Sequence of chain 21.A:
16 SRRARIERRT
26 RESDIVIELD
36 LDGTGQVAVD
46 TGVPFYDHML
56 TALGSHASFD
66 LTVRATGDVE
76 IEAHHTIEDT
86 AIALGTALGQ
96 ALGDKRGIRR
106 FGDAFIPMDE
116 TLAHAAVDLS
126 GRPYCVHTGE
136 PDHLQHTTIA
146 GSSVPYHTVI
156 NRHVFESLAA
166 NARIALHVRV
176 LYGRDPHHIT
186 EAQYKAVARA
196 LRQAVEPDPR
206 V

This protein binds this small molecule.
Small molecule (SMILES): N[C@@H](Cc1nnc[nH]1)C(=O)O

Sequence of chain 15.A:
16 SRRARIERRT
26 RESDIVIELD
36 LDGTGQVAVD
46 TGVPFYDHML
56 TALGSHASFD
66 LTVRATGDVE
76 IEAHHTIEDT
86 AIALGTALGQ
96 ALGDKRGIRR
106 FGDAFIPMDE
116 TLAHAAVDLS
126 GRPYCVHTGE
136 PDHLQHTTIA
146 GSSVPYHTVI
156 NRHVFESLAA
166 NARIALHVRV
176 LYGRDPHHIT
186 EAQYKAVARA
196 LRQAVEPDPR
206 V

Binding-site contacts:
Ligand atom C1 contacts residue GLU83 of chain 2.A at 4.1 Å.
Ligand atom O9 contacts residue ARG127 of chain 21.A at 3.0 Å (salt-bridge).
Ligand atom C1 contacts residue MET113 of chain 15.A at 3.5 Å (hydrophobic).
Ligand atom N2 contacts residue HIS80 of chain 2.A at 4.3 Å.
Ligand atom C3 contacts residue GLU83 of chain 2.A at 3.5 Å.
Ligand atom C3 contacts residue MN1 of chain 2.B at 3.4 Å.
Ligand atom N6 contacts residue HIS80 of chain 2.A at 4.0 Å.
Ligand atom C1 contacts residue HIS183 of chain 15.A at 3.7 Å.
Ligand atom N11 contacts residue HIS80 of chain 2.A at 3.0 Å (h-bond).
Ligand atom N11 contacts residue MET113 of chain 15.A at 3.5 Å.
Ligand atom C5 contacts residue ARG127 of chain 21.A at 3.5 Å.
Ligand atom C3 contacts residue MN1 of chain 15.C at 4.3 Å.
Ligand atom N10 contacts residue GLU186 of chain 15.A at 3.9 Å.
Ligand atom C3 contacts residue HIS80 of chain 2.A at 4.2 Å.
Ligand atom C3 contacts residue MET113 of chain 15.A at 3.5 Å (hydrophobic).
Ligand atom C4 contacts residue MN1 of chain 2.B at 3.9 Å.
Ligand atom N6 contacts residue GLU27 of chain 2.A at 4.3 Å.
Ligand atom N10 contacts residue MET113 of chain 15.A at 3.5 Å.
Ligand atom C1 contacts residue HIS79 of chain 2.A at 3.1 Å.
Ligand atom N2 contacts residue HIS79 of chain 2.A at 3.1 Å (h-bond).
Ligand atom N2 contacts residue HIS183 of chain 15.A at 3.5 Å (h-bond).
Ligand atom N2 contacts residue MN1 of chain 2.B at 2.3 Å.
Ligand atom N6 contacts residue ASP84 of chain 2.A at 4.1 Å.
Ligand atom C4 contacts residue GLU83 of chain 2.A at 3.4 Å.
Ligand atom C1 contacts residue HIS80 of chain 2.A at 3.7 Å.
Ligand atom N11 contacts residue GLU186 of chain 15.A at 3.1 Å (salt-bridge).
Ligand atom N11 contacts residue HIS182 of chain 15.A at 3.1 Å (h-bond).
Ligand atom N2 contacts residue GLU83 of chain 2.A at 3.1 Å (salt-bridge).
Ligand atom C7 contacts residue ARG127 of chain 21.A at 3.7 Å.
Ligand atom C1 contacts residue MN1 of chain 15.C at 3.3 Å.
Ligand atom O9 contacts residue MET113 of chain 15.A at 4.3 Å.
Ligand atom N11 contacts residue MN1 of chain 15.C at 2.2 Å.
Ligand atom N2 contacts residue MET113 of chain 15.A at 3.5 Å.
Ligand atom C4 contacts residue ARG127 of chain 21.A at 3.3 Å.
Ligand atom C4 contacts residue MET113 of chain 15.A at 4.3 Å (hydrophobic).
Ligand atom C1 contacts residue HIS182 of chain 15.A at 3.5 Å.
Ligand atom N10 contacts residue MN1 of chain 15.C at 3.1 Å.
Ligand atom C1 contacts residue GLU186 of chain 15.A at 4.0 Å.
Ligand atom C1 contacts residue MN1 of chain 2.B at 3.2 Å.
Ligand atom N10 contacts residue HIS80 of chain 2.A at 3.4 Å (h-bond).

Sequence of chain 2.A:
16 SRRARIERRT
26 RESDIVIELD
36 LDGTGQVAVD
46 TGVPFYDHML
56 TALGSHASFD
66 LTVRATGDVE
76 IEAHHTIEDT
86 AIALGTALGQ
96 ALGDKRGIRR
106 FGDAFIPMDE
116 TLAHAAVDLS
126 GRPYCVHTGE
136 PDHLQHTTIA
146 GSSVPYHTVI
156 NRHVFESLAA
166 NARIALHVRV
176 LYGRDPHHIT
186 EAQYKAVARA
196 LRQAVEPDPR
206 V